A small-molecule ligand and the protein it binds are described below.
Small molecule (SMILES): CC(=O)N[C@H]1[C@H](O[C@H]2[C@@H](O)[C@@H](CO)O[C@@H](O[C@H]3[C@H](O)[C@@H](O)[C@H](O)O[C@@H]3CO)[C@@H]2O)O[C@H](CO)[C@@H](O)[C@@H]1O[C@@H]1O[C@H](CO)[C@H](O)[C@H](O)[C@H]1O

Binding-site contacts:
Ligand atom C4 contacts residue ASN375 of chain 1.A at 3.7 Å.
Ligand atom C8 contacts residue ASN180 of chain 1.A at 3.6 Å.
Ligand atom O4 contacts residue TRP252 of chain 1.A at 3.6 Å.
Ligand atom O2 contacts residue GLY289 of chain 1.A at 3.1 Å (h-bond).
Ligand atom O4 contacts residue LEU24 of chain 1.A at 3.7 Å.
Ligand atom C5 contacts residue ASP176 of chain 1.A at 3.8 Å.
Ligand atom O3 contacts residue SER290 of chain 1.A at 2.8 Å (h-bond).
Ligand atom C4 contacts residue LEU323 of chain 1.A at 3.8 Å (hydrophobic).
Ligand atom C5 contacts residue TRP231 of chain 1.A at 3.8 Å (hydrophobic).
Ligand atom O1 contacts residue ALA372 of chain 1.A at 3.5 Å.
Ligand atom C3 contacts residue TRP252 of chain 1.A at 3.6 Å (hydrophobic).
Ligand atom C2 contacts residue SER290 of chain 1.A at 3.7 Å.
Ligand atom C3 contacts residue SER59 of chain 1.A at 3.7 Å.
Ligand atom C5 contacts residue TRP231 of chain 1.A at 3.6 Å (hydrophobic).
Ligand atom C3 contacts residue GLU177 of chain 1.A at 3.3 Å.
Ligand atom C5 contacts residue SER59 of chain 1.A at 3.8 Å.
Ligand atom O6 contacts residue ALA372 of chain 1.A at 3.8 Å.
Ligand atom O3 contacts residue ARG23 of chain 1.A at 3.1 Å (salt-bridge).
Ligand atom O7 contacts residue ARG23 of chain 1.A at 3.0 Å (salt-bridge).
Ligand atom C6 contacts residue TRP231 of chain 1.A at 3.6 Å (hydrophobic).
Ligand atom C4 contacts residue ASP128 of chain 1.A at 3.6 Å.
Ligand atom C8 contacts residue GLY288 of chain 1.A at 3.7 Å.
Ligand atom O3 contacts residue ALA58 of chain 1.A at 3.5 Å.
Ligand atom O2 contacts residue ASN180 of chain 1.A at 2.9 Å (h-bond).
Ligand atom C6 contacts residue PRO25 of chain 1.A at 3.7 Å (hydrophobic).
Ligand atom C3 contacts residue ASP128 of chain 1.A at 3.4 Å.
Ligand atom O5 contacts residue ALA372 of chain 1.A at 3.4 Å.
Ligand atom O3 contacts residue ASP128 of chain 1.A at 2.7 Å (salt-bridge).
Ligand atom O6 contacts residue SER368 of chain 1.A at 2.9 Å (h-bond).
Ligand atom C1 contacts residue GLU177 of chain 1.A at 3.6 Å.
Ligand atom C4 contacts residue GLU177 of chain 1.A at 3.6 Å.
Ligand atom O5 contacts residue ALA58 of chain 1.A at 3.7 Å.
Ligand atom O2 contacts residue GLY288 of chain 1.A at 3.3 Å.
Ligand atom C3 contacts residue SER290 of chain 1.A at 3.8 Å.
Ligand atom C6 contacts residue TRP231 of chain 1.A at 3.6 Å (hydrophobic).
Ligand atom O4 contacts residue ALA58 of chain 1.A at 3.7 Å.
Ligand atom O4 contacts residue SER59 of chain 1.A at 3.3 Å.
Ligand atom O6 contacts residue PRO25 of chain 1.A at 3.6 Å.
Ligand atom O4 contacts residue GLN79 of chain 1.A at 2.9 Å (h-bond).
Ligand atom O3 contacts residue GLY289 of chain 1.A at 3.2 Å (h-bond).

Sequence of chain 1.A:
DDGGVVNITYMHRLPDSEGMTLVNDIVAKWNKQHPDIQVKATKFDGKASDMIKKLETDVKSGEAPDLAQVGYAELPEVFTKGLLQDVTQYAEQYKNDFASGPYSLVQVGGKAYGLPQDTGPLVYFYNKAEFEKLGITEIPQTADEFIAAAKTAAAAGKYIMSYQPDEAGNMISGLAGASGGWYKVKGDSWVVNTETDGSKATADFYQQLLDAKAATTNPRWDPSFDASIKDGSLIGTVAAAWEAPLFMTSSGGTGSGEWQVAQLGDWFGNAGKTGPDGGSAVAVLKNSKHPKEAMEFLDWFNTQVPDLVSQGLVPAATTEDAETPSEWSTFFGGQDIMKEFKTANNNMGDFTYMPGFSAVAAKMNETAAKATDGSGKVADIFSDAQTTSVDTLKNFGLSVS